The protein below binds the small molecule below.
Small molecule (SMILES): CC(=O)N[C@H]1CO[C@H](CO)[C@H]2O[C@@]3(O[C@@H]21)O[C@H](CO)[C@@H](O)[C@H](O)[C@H]3NC(C)=O

Binding-site contacts:
Ligand atom C6 contacts residue ALA867 of chain 1.E at 4.3 Å (hydrophobic).
Ligand atom C3 contacts residue ASN869 of chain 1.E at 3.9 Å.
Ligand atom C1 contacts residue PHE868 of chain 1.E at 4.3 Å (hydrophobic).
Ligand atom O6 contacts residue ASP958 of chain 1.E at 4.1 Å.
Ligand atom O7 contacts residue ASN869 of chain 1.E at 2.8 Å (h-bond).
Ligand atom C5 contacts residue PHE956 of chain 1.E at 4.2 Å (hydrophobic).
Ligand atom C2 contacts residue ASN869 of chain 1.E at 2.6 Å.
Ligand atom N2 contacts residue ASN869 of chain 1.E at 3.0 Å (h-bond).
Ligand atom C7 contacts residue ASN869 of chain 1.E at 3.0 Å.
Ligand atom C8 contacts residue ASN869 of chain 1.E at 4.1 Å.
Ligand atom O6 contacts residue PHE956 of chain 1.E at 3.7 Å.
Ligand atom O5 contacts residue PHE868 of chain 1.E at 4.0 Å.
Ligand atom O5 contacts residue ASN869 of chain 1.E at 2.3 Å (h-bond).
Ligand atom C5 contacts residue ASN869 of chain 1.E at 3.6 Å.
Ligand atom C4 contacts residue ASN869 of chain 1.E at 4.3 Å.
Ligand atom C1 contacts residue PHE956 of chain 1.E at 4.5 Å (hydrophobic).
Ligand atom C6 contacts residue PHE956 of chain 1.E at 3.8 Å (hydrophobic).
Ligand atom O5 contacts residue PHE956 of chain 1.E at 3.6 Å.
Ligand atom C1 contacts residue ASN869 of chain 1.E at 1.5 Å.

Sequence of chain 1.E:
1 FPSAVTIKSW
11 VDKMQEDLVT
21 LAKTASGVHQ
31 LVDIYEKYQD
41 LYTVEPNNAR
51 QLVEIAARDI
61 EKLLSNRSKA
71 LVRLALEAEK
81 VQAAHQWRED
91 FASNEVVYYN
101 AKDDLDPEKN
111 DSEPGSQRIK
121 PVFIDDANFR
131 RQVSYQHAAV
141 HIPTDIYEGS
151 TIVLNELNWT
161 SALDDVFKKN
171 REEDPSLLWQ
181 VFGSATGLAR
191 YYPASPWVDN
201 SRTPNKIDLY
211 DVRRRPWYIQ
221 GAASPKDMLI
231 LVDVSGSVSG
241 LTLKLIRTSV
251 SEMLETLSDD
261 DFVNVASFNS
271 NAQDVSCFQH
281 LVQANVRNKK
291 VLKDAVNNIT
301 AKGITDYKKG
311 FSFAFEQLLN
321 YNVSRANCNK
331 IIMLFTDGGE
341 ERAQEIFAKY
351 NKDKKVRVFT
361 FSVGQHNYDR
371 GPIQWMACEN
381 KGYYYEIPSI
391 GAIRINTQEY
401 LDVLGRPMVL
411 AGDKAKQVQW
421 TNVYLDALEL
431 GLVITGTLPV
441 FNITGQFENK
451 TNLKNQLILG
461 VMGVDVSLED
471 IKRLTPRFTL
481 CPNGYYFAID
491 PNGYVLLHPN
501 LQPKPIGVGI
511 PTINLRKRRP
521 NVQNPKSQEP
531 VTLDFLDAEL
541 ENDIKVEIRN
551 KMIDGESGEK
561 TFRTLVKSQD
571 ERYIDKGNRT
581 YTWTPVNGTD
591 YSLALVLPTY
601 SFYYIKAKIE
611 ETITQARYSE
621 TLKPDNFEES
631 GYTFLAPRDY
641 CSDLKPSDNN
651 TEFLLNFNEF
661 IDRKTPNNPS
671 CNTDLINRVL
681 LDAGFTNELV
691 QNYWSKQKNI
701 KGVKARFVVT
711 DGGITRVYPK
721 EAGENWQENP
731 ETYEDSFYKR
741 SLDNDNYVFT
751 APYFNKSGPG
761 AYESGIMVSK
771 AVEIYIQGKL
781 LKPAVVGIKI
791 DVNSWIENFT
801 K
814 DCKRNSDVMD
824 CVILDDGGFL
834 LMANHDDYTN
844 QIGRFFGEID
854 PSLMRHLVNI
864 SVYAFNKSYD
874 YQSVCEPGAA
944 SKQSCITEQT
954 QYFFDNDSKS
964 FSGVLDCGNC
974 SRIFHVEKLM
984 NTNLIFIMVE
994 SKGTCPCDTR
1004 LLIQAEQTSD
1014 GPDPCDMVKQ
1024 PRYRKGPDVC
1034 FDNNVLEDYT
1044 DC